This protein binds this small molecule.
Small molecule (SMILES): CC(=O)N[C@H]1[C@H](O[C@H]2[C@H](O)[C@@H](NC(C)=O)CO[C@@H]2CO)O[C@H](CO)[C@@H](O)[C@@H]1O

Sequence of chain 1.E:
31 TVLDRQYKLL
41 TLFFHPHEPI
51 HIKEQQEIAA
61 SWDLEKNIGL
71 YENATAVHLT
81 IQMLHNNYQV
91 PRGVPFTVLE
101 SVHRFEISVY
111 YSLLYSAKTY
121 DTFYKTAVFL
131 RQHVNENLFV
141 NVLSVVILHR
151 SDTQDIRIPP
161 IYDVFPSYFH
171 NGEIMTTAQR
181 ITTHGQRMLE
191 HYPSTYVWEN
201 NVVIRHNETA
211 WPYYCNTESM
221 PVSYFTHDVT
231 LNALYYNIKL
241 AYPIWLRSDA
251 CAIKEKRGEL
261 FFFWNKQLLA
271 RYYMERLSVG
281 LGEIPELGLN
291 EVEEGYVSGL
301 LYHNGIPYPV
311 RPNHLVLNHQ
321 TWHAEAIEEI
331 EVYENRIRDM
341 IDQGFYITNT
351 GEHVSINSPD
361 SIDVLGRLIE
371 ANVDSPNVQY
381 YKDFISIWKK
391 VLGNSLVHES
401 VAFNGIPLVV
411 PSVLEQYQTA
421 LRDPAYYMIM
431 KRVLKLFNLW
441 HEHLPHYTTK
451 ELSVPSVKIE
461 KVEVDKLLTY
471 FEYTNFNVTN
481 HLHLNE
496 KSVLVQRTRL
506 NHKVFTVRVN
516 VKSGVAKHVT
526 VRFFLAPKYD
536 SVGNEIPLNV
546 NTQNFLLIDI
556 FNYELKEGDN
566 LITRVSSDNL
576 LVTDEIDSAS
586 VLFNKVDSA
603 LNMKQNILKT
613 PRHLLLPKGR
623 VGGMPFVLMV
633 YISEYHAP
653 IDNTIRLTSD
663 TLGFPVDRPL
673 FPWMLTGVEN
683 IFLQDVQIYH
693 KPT

Binding-site contacts:
Ligand atom C7 contacts residue LEU499 of chain 1.E at 4.0 Å (hydrophobic).
Ligand atom C2 contacts residue SER497 of chain 1.E at 4.0 Å.
Ligand atom C7 contacts residue VAL202 of chain 1.E at 4.4 Å (hydrophobic).
Ligand atom O7 contacts residue ASN477 of chain 1.E at 3.0 Å (h-bond).
Ligand atom C8 contacts residue PHE44 of chain 1.E at 4.4 Å (hydrophobic).
Ligand atom O5 contacts residue SER585 of chain 1.E at 4.1 Å.
Ligand atom N2 contacts residue LEU499 of chain 1.E at 4.4 Å.
Ligand atom N2 contacts residue SER497 of chain 1.E at 3.6 Å.
Ligand atom C1 contacts residue SER585 of chain 1.E at 4.3 Å.
Ligand atom C8 contacts residue VAL202 of chain 1.E at 3.3 Å (hydrophobic).
Ligand atom C1 contacts residue ASN477 of chain 1.E at 1.5 Å.
Ligand atom O5 contacts residue THR479 of chain 1.E at 4.3 Å.
Ligand atom C3 contacts residue SER585 of chain 1.E at 4.1 Å.
Ligand atom N2 contacts residue SER585 of chain 1.E at 4.4 Å.
Ligand atom C5 contacts residue ASN477 of chain 1.E at 3.7 Å.
Ligand atom C5 contacts residue THR479 of chain 1.E at 4.3 Å.
Ligand atom C1 contacts residue SER497 of chain 1.E at 4.4 Å.
Ligand atom C4 contacts residue SER497 of chain 1.E at 4.4 Å.
Ligand atom C8 contacts residue ASN477 of chain 1.E at 4.3 Å.
Ligand atom C3 contacts residue SER497 of chain 1.E at 3.3 Å.
Ligand atom C3 contacts residue ASN477 of chain 1.E at 3.8 Å.
Ligand atom C4 contacts residue ASN477 of chain 1.E at 4.2 Å.
Ligand atom C8 contacts residue LEU499 of chain 1.E at 3.6 Å (hydrophobic).
Ligand atom O4 contacts residue SER497 of chain 1.E at 4.5 Å.
Ligand atom C2 contacts residue SER585 of chain 1.E at 3.7 Å.
Ligand atom C2 contacts residue ASN477 of chain 1.E at 2.5 Å.
Ligand atom O6 contacts residue THR479 of chain 1.E at 4.5 Å.
Ligand atom C7 contacts residue ASN477 of chain 1.E at 3.1 Å.
Ligand atom O3 contacts residue SER585 of chain 1.E at 3.9 Å.
Ligand atom O7 contacts residue SER585 of chain 1.E at 3.6 Å.
Ligand atom N2 contacts residue VAL202 of chain 1.E at 4.5 Å.
Ligand atom C4 contacts residue SER585 of chain 1.E at 4.2 Å.
Ligand atom N2 contacts residue ASN477 of chain 1.E at 2.9 Å (h-bond).
Ligand atom C7 contacts residue SER585 of chain 1.E at 4.3 Å.
Ligand atom O3 contacts residue SER497 of chain 1.E at 3.6 Å.
Ligand atom C1 contacts residue THR479 of chain 1.E at 3.9 Å.
Ligand atom O5 contacts residue ASN477 of chain 1.E at 2.4 Å (h-bond).
Ligand atom O5 contacts residue SER497 of chain 1.E at 4.5 Å.